Sequence of chain 1.D:
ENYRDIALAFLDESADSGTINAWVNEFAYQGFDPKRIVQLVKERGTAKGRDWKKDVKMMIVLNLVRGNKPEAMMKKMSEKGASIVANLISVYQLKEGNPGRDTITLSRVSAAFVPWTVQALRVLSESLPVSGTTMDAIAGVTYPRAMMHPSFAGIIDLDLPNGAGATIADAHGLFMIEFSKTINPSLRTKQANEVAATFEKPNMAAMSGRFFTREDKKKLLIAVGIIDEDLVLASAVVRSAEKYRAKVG

Sequence of chain 1.E:
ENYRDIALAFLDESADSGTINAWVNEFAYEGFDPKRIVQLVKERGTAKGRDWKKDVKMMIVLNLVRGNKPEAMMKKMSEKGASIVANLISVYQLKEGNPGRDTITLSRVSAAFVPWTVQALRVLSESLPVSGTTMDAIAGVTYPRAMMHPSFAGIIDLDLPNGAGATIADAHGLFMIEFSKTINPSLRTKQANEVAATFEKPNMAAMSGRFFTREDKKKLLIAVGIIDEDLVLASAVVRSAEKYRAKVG

This small molecule binds to this protein.
Small molecule (SMILES): Nc1ccn([C@@H]2O[C@H](CO[P](=O)(O)O[C@H]3[C@@H](O)[C@H](n4ccc(=O)[nH]c4=O)O[C@@H]3CO[P](=O)(O)O[C@H]3[C@@H](O)[C@H](n4ccc(=O)[nH]c4=O)O[C@@H]3CO[P](=O)(O)O[C@H]3[C@@H](O)[C@H](n4ccc(=O)[nH]c4=O)O[C@@H]3CO[P](=O)(O)O[C@H]3[C@@H](O)[C@H](n4cnc5c(=O)nc(N)[nH]c54)O[C@@H]3CO[P](=O)(O)O[C@H]3[C@@H](O)[C@H](n4ccc(=O)[nH]c4=O)O[C@@H]3CO[P](=O)(O)O[C@H]3[C@@H](O)[C@H](n4cnc5c(=O)nc(N)[nH]c54)O[C@@H]3CO[P](=O)(O)O[C@H]3[C@@H](O)[C@H](n4ccc(=O)[nH]c4=O)O[C@@H]3CO)[C@@H](O[P](=O)(O)OC[C@H]3O[C@@H](n4ccc(=O)[nH]c4=O)[C@H](O)[C@@H]3O)[C@H]2O)c(=O)n1

Binding-site contacts:
Ligand atom O4' contacts residue ILE186 of chain 1.D at 3.4 Å.
Ligand atom C2 contacts residue PHE35 of chain 1.E at 3.4 Å (hydrophobic).
Ligand atom C2 contacts residue ARG191 of chain 1.E at 3.3 Å.
Ligand atom OP1 contacts residue PHE35 of chain 1.E at 3.2 Å.
Ligand atom C1' contacts residue THR185 of chain 1.D at 3.3 Å.
Ligand atom O4' contacts residue THR185 of chain 1.D at 3.2 Å (h-bond).
Ligand atom O2 contacts residue LYS204 of chain 1.F at 2.6 Å (salt-bridge).
Ligand atom O2' contacts residue LYS204 of chain 1.E at 2.7 Å (salt-bridge).
Ligand atom O2' contacts residue TYR32 of chain 1.E at 2.9 Å.
Ligand atom P contacts residue LYS79 of chain 1.D at 3.3 Å.
Ligand atom OP1 contacts residue LYS79 of chain 1.D at 2.6 Å (salt-bridge).
Ligand atom O2' contacts residue TYR32 of chain 1.F at 3.0 Å.
Ligand atom O2 contacts residue THR185 of chain 1.E at 3.3 Å (h-bond).
Ligand atom O2' contacts residue ASN71 of chain 1.E at 3.2 Å (h-bond).
Ligand atom OP2 contacts residue ARG111 of chain 1.E at 2.9 Å (salt-bridge).
Ligand atom OP1 contacts residue ASN101 of chain 1.E at 2.6 Å (h-bond).
Ligand atom O2 contacts residue SER211 of chain 1.E at 3.1 Å (h-bond).
Ligand atom O4 contacts residue SER110 of chain 1.E at 2.4 Å (h-bond).
Ligand atom C4 contacts residue SER110 of chain 1.E at 3.2 Å.
Ligand atom C5 contacts residue TYR32 of chain 1.F at 3.3 Å (hydrophobic).
Ligand atom C2 contacts residue THR185 of chain 1.E at 2.9 Å.
Ligand atom N2 contacts residue THR201 of chain 1.E at 3.0 Å (h-bond).
Ligand atom N3 contacts residue PHE35 of chain 1.E at 3.4 Å.
Ligand atom N3 contacts residue TYR32 of chain 1.E at 3.3 Å.
Ligand atom O2 contacts residue ALA208 of chain 1.E at 3.1 Å (h-bond).
Ligand atom O2' contacts residue PRO188 of chain 1.E at 3.0 Å.
Ligand atom N3 contacts residue ALA208 of chain 1.E at 3.2 Å (h-bond).
Ligand atom O2 contacts residue MET207 of chain 1.E at 3.3 Å.
Ligand atom OP2 contacts residue LYS79 of chain 1.D at 3.1 Å (salt-bridge).
Ligand atom OP1 contacts residue ARG111 of chain 1.E at 2.7 Å (salt-bridge).
Ligand atom C4 contacts residue TYR32 of chain 1.F at 3.4 Å (hydrophobic).
Ligand atom OP2 contacts residue TYR32 of chain 1.E at 2.5 Å (h-bond).
Ligand atom O4' contacts residue ILE186 of chain 1.E at 3.1 Å (h-bond).
Ligand atom N1 contacts residue THR185 of chain 1.E at 3.0 Å (h-bond).
Ligand atom O2 contacts residue ARG191 of chain 1.E at 2.6 Å (salt-bridge).
Ligand atom O2 contacts residue ALA209 of chain 1.E at 3.2 Å.
Ligand atom C2 contacts residue TYR32 of chain 1.E at 3.4 Å (hydrophobic).
Ligand atom N3 contacts residue THR185 of chain 1.E at 3.3 Å (h-bond).
Ligand atom O6 contacts residue VAL68 of chain 1.D at 2.9 Å (h-bond).
Ligand atom N3 contacts residue SER211 of chain 1.E at 3.2 Å (h-bond).

Sequence of chain 1.F:
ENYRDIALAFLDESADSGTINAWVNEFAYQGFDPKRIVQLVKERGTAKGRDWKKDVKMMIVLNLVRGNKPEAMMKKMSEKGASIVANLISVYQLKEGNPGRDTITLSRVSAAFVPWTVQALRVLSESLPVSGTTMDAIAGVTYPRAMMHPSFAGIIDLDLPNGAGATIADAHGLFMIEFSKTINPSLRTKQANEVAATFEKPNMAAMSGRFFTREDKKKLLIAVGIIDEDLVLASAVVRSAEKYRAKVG